Sequence of chain 1.G:
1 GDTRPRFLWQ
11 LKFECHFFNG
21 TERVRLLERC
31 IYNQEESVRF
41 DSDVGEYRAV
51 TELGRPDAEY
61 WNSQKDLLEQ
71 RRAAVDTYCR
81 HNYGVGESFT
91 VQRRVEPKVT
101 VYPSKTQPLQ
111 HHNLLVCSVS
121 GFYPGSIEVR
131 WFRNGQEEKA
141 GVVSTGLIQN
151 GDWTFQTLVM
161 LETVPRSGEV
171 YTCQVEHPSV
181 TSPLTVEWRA

Sequence of chain 1.F:
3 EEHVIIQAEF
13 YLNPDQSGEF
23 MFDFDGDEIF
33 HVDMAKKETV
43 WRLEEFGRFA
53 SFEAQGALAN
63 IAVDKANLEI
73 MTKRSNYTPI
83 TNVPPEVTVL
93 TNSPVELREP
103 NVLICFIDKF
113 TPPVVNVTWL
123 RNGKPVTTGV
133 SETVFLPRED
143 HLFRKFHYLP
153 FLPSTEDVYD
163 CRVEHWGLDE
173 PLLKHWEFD

This small molecule binds to this protein.
Small molecule (SMILES): CC(=O)N[C@@H]1[C@@H](O)[C@H](O)[C@@H](CO)O[C@H]1O

Binding-site contacts:
Ligand atom C2 contacts residue ASN118 of chain 1.F at 2.4 Å.
Ligand atom C3 contacts residue ASN118 of chain 1.F at 3.8 Å.
Ligand atom N2 contacts residue ASN118 of chain 1.F at 2.9 Å (h-bond).
Ligand atom C5 contacts residue ASN118 of chain 1.F at 3.6 Å.
Ligand atom C7 contacts residue GLU166 of chain 1.F at 4.1 Å.
Ligand atom C8 contacts residue GLU166 of chain 1.F at 3.6 Å.
Ligand atom C4 contacts residue ASN118 of chain 1.F at 4.2 Å.
Ligand atom C7 contacts residue TRP168 of chain 1.F at 3.6 Å (hydrophobic).
Ligand atom O7 contacts residue GLU166 of chain 1.F at 3.4 Å.
Ligand atom N2 contacts residue TRP168 of chain 1.F at 3.9 Å.
Ligand atom C8 contacts residue ASN118 of chain 1.F at 4.4 Å.
Ligand atom O3 contacts residue ASP2 of chain 1.G at 4.1 Å.
Ligand atom C7 contacts residue ASN118 of chain 1.F at 3.3 Å.
Ligand atom C8 contacts residue VAL116 of chain 1.F at 4.0 Å (hydrophobic).
Ligand atom O3 contacts residue TRP168 of chain 1.F at 4.0 Å.
Ligand atom O5 contacts residue ASN118 of chain 1.F at 2.3 Å (h-bond).
Ligand atom C8 contacts residue HIS167 of chain 1.F at 3.9 Å.
Ligand atom O7 contacts residue HIS167 of chain 1.F at 4.1 Å.
Ligand atom C8 contacts residue TRP168 of chain 1.F at 3.5 Å (hydrophobic).
Ligand atom O7 contacts residue TRP168 of chain 1.F at 4.1 Å.
Ligand atom C1 contacts residue ASN118 of chain 1.F at 1.4 Å.
Ligand atom O7 contacts residue ASN118 of chain 1.F at 3.5 Å (h-bond).